Sequence of chain 49.C:
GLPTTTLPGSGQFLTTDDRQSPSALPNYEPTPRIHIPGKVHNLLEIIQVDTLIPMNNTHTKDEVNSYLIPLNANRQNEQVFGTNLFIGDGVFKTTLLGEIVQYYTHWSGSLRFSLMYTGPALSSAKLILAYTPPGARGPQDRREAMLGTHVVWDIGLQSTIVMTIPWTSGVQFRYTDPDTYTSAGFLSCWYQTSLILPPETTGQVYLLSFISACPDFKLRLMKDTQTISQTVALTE

The small molecule below binds the protein below.
Small molecule (SMILES): Cc1cc(CCCCCCCOc2ccc(C3=N[C@@H](C)CO3)cc2Cl)on1

Sequence of chain 48.C:
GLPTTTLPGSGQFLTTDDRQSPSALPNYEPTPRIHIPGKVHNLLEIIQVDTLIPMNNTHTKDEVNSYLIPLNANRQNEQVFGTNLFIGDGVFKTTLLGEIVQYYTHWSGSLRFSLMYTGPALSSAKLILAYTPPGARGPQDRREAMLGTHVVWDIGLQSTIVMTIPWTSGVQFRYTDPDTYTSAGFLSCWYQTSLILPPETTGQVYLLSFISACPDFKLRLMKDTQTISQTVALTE

Sequence of chain 48.A:
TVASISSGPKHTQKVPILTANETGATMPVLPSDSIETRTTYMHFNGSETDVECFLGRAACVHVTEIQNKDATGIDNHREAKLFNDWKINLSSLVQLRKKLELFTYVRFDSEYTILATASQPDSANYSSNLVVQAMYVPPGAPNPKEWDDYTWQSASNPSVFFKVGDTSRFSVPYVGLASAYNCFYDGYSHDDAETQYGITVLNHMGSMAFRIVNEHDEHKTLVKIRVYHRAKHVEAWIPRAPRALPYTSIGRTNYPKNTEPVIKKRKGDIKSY

Binding-site contacts:
Ligand atom C2B contacts residue TYR197 of chain 48.A at 3.3 Å (hydrophobic).
Ligand atom N2 contacts residue PRO174 of chain 48.A at 3.7 Å.
Ligand atom C31 contacts residue PRO174 of chain 48.A at 3.3 Å (hydrophobic).
Ligand atom C31 contacts residue VAL176 of chain 48.A at 3.3 Å (hydrophobic).
Ligand atom N3A contacts residue ASN219 of chain 48.A at 3.4 Å (h-bond).
Ligand atom O1A contacts residue VAL122 of chain 48.A at 4.0 Å.
Ligand atom C4 contacts residue PHE186 of chain 48.A at 3.7 Å (hydrophobic).
Ligand atom C4A contacts residue ASN198 of chain 48.A at 3.9 Å.
Ligand atom O1B contacts residue MET221 of chain 48.A at 3.8 Å.
Ligand atom O1 contacts residue TYR152 of chain 48.A at 3.9 Å.
Ligand atom C3B contacts residue LEU106 of chain 48.A at 3.8 Å (hydrophobic).
Ligand atom C3 contacts residue PRO174 of chain 48.A at 3.7 Å (hydrophobic).
Ligand atom C2C contacts residue VAL188 of chain 48.A at 2.8 Å (hydrophobic).
Ligand atom C4B contacts residue LEU106 of chain 48.A at 3.7 Å (hydrophobic).
Ligand atom C5 contacts residue PHE186 of chain 48.A at 3.7 Å (hydrophobic).
Ligand atom O1 contacts residue PHE186 of chain 48.A at 3.8 Å.
Ligand atom C4 contacts residue TYR152 of chain 48.A at 3.7 Å (hydrophobic).
Ligand atom C31 contacts residue SER175 of chain 48.A at 3.5 Å.
Ligand atom C5C contacts residue TYR128 of chain 48.A at 3.7 Å (hydrophobic).
Ligand atom C3 contacts residue PHE186 of chain 48.A at 3.9 Å (hydrophobic).
Ligand atom C3B contacts residue TYR197 of chain 48.A at 3.3 Å (hydrophobic).
Ligand atom CL1 contacts residue MET221 of chain 48.A at 3.8 Å.
Ligand atom O1 contacts residue VAL188 of chain 48.A at 3.8 Å.
Ligand atom C5 contacts residue TYR152 of chain 48.A at 3.6 Å (hydrophobic).
Ligand atom C3C contacts residue TYR128 of chain 48.A at 3.6 Å (hydrophobic).
Ligand atom C5A contacts residue VAL122 of chain 48.A at 3.9 Å (hydrophobic).
Ligand atom N2 contacts residue ALA24 of chain 48.C at 3.1 Å.
Ligand atom C4C contacts residue TYR152 of chain 48.A at 3.9 Å (hydrophobic).
Ligand atom CL1 contacts residue ASN105 of chain 48.A at 3.3 Å.
Ligand atom N2 contacts residue PHE186 of chain 48.A at 4.0 Å.
Ligand atom C6C contacts residue VAL191 of chain 48.A at 3.3 Å (hydrophobic).
Ligand atom C31 contacts residue ALA150 of chain 48.A at 3.5 Å (hydrophobic).
Ligand atom C3C contacts residue VAL188 of chain 48.A at 3.3 Å (hydrophobic).
Ligand atom CM1 contacts residue CYS199 of chain 48.A at 3.8 Å (hydrophobic).
Ligand atom C7C contacts residue TYR128 of chain 48.A at 3.5 Å (hydrophobic).
Ligand atom C5C contacts residue ILE104 of chain 48.A at 4.0 Å (hydrophobic).
Ligand atom C5A contacts residue CYS199 of chain 48.A at 3.9 Å (hydrophobic).
Ligand atom CL1 contacts residue ILE104 of chain 48.A at 3.6 Å.
Ligand atom O1 contacts residue ALA24 of chain 48.C at 3.4 Å.
Ligand atom C1C contacts residue TYR152 of chain 48.A at 3.9 Å (hydrophobic).